The protein below binds the small molecule below.
Small molecule (SMILES): Oc1ccc(-c2ccn[nH]2)cc1-c1nc(N[C@H]2CCNC2)c2ccccc2n1

Binding-site contacts:
Ligand atom N26 contacts residue LYS47 of chain 1.A at 3.6 Å.
Ligand atom N16 contacts residue GLU149 of chain 1.A at 2.7 Å (salt-bridge).
Ligand atom C01 contacts residue LEU24 of chain 1.A at 3.6 Å (hydrophobic).
Ligand atom N10 contacts residue LEU152 of chain 1.A at 3.6 Å.
Ligand atom C01 contacts residue GLU106 of chain 1.A at 3.6 Å.
Ligand atom C14 contacts residue SER26 of chain 1.A at 3.3 Å.
Ligand atom C13 contacts residue ASN150 of chain 1.A at 3.5 Å.
Ligand atom C24 contacts residue THR165 of chain 1.A at 3.5 Å.
Ligand atom C23 contacts residue THR165 of chain 1.A at 3.5 Å.
Ligand atom C12 contacts residue ASP166 of chain 1.A at 3.5 Å.
Ligand atom C24 contacts residue ILE84 of chain 1.A at 3.5 Å (hydrophobic).
Ligand atom C03 contacts residue GLY105 of chain 1.A at 3.7 Å.
Ligand atom C13 contacts residue GLU149 of chain 1.A at 3.7 Å.
Ligand atom O28 contacts residue ALA45 of chain 1.A at 3.7 Å.
Ligand atom N26 contacts residue ASP166 of chain 1.A at 3.5 Å (salt-bridge).
Ligand atom C25 contacts residue GLU71 of chain 1.A at 2.9 Å.
Ligand atom C18 contacts residue LEU152 of chain 1.A at 3.4 Å (hydrophobic).
Ligand atom C02 contacts residue LEU24 of chain 1.A at 3.3 Å (hydrophobic).
Ligand atom C08 contacts residue LEU152 of chain 1.A at 3.2 Å (hydrophobic).
Ligand atom N27 contacts residue LYS47 of chain 1.A at 2.8 Å (salt-bridge).
Ligand atom N27 contacts residue ASP166 of chain 1.A at 3.2 Å (salt-bridge).
Ligand atom C17 contacts residue LEU152 of chain 1.A at 3.1 Å (hydrophobic).
Ligand atom C11 contacts residue GLU106 of chain 1.A at 3.2 Å.
Ligand atom N16 contacts residue ASP166 of chain 1.A at 2.9 Å (salt-bridge).
Ligand atom C13 contacts residue ASP166 of chain 1.A at 3.4 Å.
Ligand atom C20 contacts residue ILE84 of chain 1.A at 3.5 Å (hydrophobic).
Ligand atom N15 contacts residue GLU106 of chain 1.A at 2.8 Å (salt-bridge).
Ligand atom C25 contacts residue ASP166 of chain 1.A at 3.3 Å.
Ligand atom C14 contacts residue GLU106 of chain 1.A at 3.0 Å.
Ligand atom C19 contacts residue GLU100 of chain 1.A at 3.3 Å.
Ligand atom C20 contacts residue LEU99 of chain 1.A at 3.5 Å (hydrophobic).
Ligand atom N27 contacts residue GLU71 of chain 1.A at 3.2 Å (salt-bridge).
Ligand atom N09 contacts residue LEU152 of chain 1.A at 3.6 Å.
Ligand atom O28 contacts residue MET102 of chain 1.A at 3.1 Å (h-bond).
Ligand atom C25 contacts residue LYS47 of chain 1.A at 3.7 Å.
Ligand atom C12 contacts residue GLU149 of chain 1.A at 3.3 Å.
Ligand atom N16 contacts residue ASN150 of chain 1.A at 3.0 Å (h-bond).
Ligand atom C22 contacts residue LEU152 of chain 1.A at 3.4 Å (hydrophobic).
Ligand atom O28 contacts residue LEU101 of chain 1.A at 3.7 Å.
Ligand atom C24 contacts residue LEU99 of chain 1.A at 3.7 Å (hydrophobic).

Sequence of chain 1.A:
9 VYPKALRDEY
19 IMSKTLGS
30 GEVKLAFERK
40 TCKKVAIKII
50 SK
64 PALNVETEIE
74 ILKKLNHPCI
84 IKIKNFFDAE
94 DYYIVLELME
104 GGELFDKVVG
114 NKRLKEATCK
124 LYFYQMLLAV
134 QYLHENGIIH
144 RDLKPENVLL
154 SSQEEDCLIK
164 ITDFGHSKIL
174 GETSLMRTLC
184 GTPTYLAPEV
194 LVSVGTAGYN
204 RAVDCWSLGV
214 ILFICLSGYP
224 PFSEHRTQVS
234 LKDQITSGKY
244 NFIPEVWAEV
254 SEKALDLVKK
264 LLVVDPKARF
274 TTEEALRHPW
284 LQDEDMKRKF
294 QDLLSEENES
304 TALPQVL